Sequence of chain 1.A:
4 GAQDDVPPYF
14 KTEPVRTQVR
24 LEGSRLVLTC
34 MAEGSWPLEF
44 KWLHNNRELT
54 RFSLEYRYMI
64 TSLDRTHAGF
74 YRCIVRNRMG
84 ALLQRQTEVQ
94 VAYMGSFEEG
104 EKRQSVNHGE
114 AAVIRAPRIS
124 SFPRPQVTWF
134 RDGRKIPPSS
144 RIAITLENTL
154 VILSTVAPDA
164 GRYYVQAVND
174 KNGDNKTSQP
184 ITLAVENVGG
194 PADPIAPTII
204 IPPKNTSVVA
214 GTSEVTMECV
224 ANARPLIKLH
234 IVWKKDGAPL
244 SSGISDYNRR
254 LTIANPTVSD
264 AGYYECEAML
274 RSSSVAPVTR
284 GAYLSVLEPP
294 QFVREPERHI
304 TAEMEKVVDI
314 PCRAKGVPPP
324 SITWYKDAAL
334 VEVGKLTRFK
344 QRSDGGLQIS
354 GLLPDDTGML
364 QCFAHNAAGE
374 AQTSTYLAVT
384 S

Binding-site contacts:
Ligand atom O6 contacts residue TYR286 of chain 1.A at 4.4 Å.
Ligand atom O7 contacts residue ASN208 of chain 1.A at 4.3 Å.
Ligand atom C6 contacts residue TYR286 of chain 1.A at 3.7 Å (hydrophobic).
Ligand atom C4 contacts residue ASN208 of chain 1.A at 4.2 Å.
Ligand atom C1 contacts residue ASN208 of chain 1.A at 1.4 Å.
Ligand atom O5 contacts residue ASN208 of chain 1.A at 2.3 Å (h-bond).
Ligand atom O2 contacts residue SER288 of chain 1.A at 4.0 Å.
Ligand atom C3 contacts residue SER288 of chain 1.A at 4.0 Å.
Ligand atom C5 contacts residue TYR286 of chain 1.A at 3.9 Å (hydrophobic).
Ligand atom C4 contacts residue TYR286 of chain 1.A at 3.8 Å (hydrophobic).
Ligand atom C3 contacts residue ASN208 of chain 1.A at 3.8 Å.
Ligand atom C8 contacts residue ASN208 of chain 1.A at 3.5 Å.
Ligand atom C5 contacts residue TYR286 of chain 1.A at 3.8 Å (hydrophobic).
Ligand atom C5 contacts residue ASN208 of chain 1.A at 3.6 Å.
Ligand atom C1 contacts residue TYR286 of chain 1.A at 4.0 Å (hydrophobic).
Ligand atom O3 contacts residue SER288 of chain 1.A at 3.2 Å (h-bond).
Ligand atom N2 contacts residue ASN208 of chain 1.A at 2.9 Å (h-bond).
Ligand atom C3 contacts residue TYR286 of chain 1.A at 4.1 Å (hydrophobic).
Ligand atom C7 contacts residue ASN208 of chain 1.A at 3.4 Å.
Ligand atom O5 contacts residue TYR286 of chain 1.A at 4.1 Å.
Ligand atom C2 contacts residue ASN208 of chain 1.A at 2.5 Å.

This protein binds this small molecule.
Small molecule (SMILES): CC(=O)N[C@H]1[C@H](O[C@H]2[C@H](O)[C@@H](NC(C)=O)CO[C@@H]2CO[C@@H]2O[C@@H](C)[C@@H](O)[C@@H](O)[C@@H]2O)O[C@H](CO)[C@@H](O)[C@@H]1O